A protein and the small-molecule ligand that binds it are described below.
Small molecule (SMILES): C[C@]12CCC(=O)C=C1CC[C@@H]1[C@@H]2CC[C@]2(C)C(=O)CC[C@@H]12

Binding-site contacts:
Ligand atom C16 contacts residue LEU477 of chain 1.A at 3.8 Å (hydrophobic).
Ligand atom C17 contacts residue MET374 of chain 1.A at 3.6 Å (hydrophobic).
Ligand atom O1 contacts residue TRP224 of chain 1.A at 3.6 Å.
Ligand atom C16 contacts residue MET374 of chain 1.A at 4.0 Å (hydrophobic).
Ligand atom C6 contacts residue THR310 of chain 1.A at 3.8 Å.
Ligand atom C19 contacts residue HEM1 of chain 1.B at 3.5 Å.
Ligand atom C1 contacts residue TRP224 of chain 1.A at 4.1 Å (hydrophobic).
Ligand atom C3 contacts residue TRP224 of chain 1.A at 3.8 Å (hydrophobic).
Ligand atom O2 contacts residue MET374 of chain 1.A at 2.8 Å (h-bond).
Ligand atom O1 contacts residue ILE305 of chain 1.A at 3.9 Å.
Ligand atom C4 contacts residue THR310 of chain 1.A at 3.7 Å.
Ligand atom C18 contacts residue HEM1 of chain 1.B at 3.7 Å.
Ligand atom C1 contacts residue ILE133 of chain 1.A at 3.9 Å (hydrophobic).
Ligand atom C17 contacts residue PHE134 of chain 1.A at 4.0 Å (hydrophobic).
Ligand atom C17 contacts residue VAL373 of chain 1.A at 4.1 Å (hydrophobic).
Ligand atom C15 contacts residue LEU477 of chain 1.A at 3.5 Å (hydrophobic).
Ligand atom C4 contacts residue ASP309 of chain 1.A at 3.6 Å.
Ligand atom C7 contacts residue LEU477 of chain 1.A at 3.8 Å (hydrophobic).
Ligand atom C12 contacts residue ARG115 of chain 1.A at 3.8 Å.
Ligand atom O1 contacts residue ASP309 of chain 1.A at 2.7 Å (salt-bridge).
Ligand atom C15 contacts residue LEU372 of chain 1.A at 3.6 Å (hydrophobic).
Ligand atom C4 contacts residue TRP224 of chain 1.A at 3.9 Å (hydrophobic).
Ligand atom C3 contacts residue ASP309 of chain 1.A at 3.7 Å.
Ligand atom C2 contacts residue ILE133 of chain 1.A at 4.1 Å (hydrophobic).
Ligand atom C19 contacts residue THR310 of chain 1.A at 3.6 Å.
Ligand atom C11 contacts residue HEM1 of chain 1.B at 3.6 Å.
Ligand atom C3 contacts residue ALA306 of chain 1.A at 4.0 Å (hydrophobic).
Ligand atom O2 contacts residue VAL373 of chain 1.A at 3.8 Å.
Ligand atom C18 contacts residue VAL370 of chain 1.A at 3.4 Å (hydrophobic).
Ligand atom C18 contacts residue LEU372 of chain 1.A at 3.5 Å (hydrophobic).
Ligand atom O2 contacts residue PHE134 of chain 1.A at 4.0 Å.
Ligand atom C5 contacts residue THR310 of chain 1.A at 3.6 Å.
Ligand atom C5 contacts residue TRP224 of chain 1.A at 4.1 Å (hydrophobic).
Ligand atom C16 contacts residue LEU372 of chain 1.A at 3.5 Å (hydrophobic).
Ligand atom C17 contacts residue LEU372 of chain 1.A at 3.9 Å (hydrophobic).
Ligand atom O2 contacts residue ARG115 of chain 1.A at 3.4 Å (salt-bridge).
Ligand atom C12 contacts residue ILE133 of chain 1.A at 4.0 Å (hydrophobic).
Ligand atom C2 contacts residue ALA306 of chain 1.A at 4.0 Å (hydrophobic).
Ligand atom C11 contacts residue ILE133 of chain 1.A at 3.8 Å (hydrophobic).
Ligand atom O1 contacts residue ALA306 of chain 1.A at 3.5 Å.

Sequence of chain 1.A:
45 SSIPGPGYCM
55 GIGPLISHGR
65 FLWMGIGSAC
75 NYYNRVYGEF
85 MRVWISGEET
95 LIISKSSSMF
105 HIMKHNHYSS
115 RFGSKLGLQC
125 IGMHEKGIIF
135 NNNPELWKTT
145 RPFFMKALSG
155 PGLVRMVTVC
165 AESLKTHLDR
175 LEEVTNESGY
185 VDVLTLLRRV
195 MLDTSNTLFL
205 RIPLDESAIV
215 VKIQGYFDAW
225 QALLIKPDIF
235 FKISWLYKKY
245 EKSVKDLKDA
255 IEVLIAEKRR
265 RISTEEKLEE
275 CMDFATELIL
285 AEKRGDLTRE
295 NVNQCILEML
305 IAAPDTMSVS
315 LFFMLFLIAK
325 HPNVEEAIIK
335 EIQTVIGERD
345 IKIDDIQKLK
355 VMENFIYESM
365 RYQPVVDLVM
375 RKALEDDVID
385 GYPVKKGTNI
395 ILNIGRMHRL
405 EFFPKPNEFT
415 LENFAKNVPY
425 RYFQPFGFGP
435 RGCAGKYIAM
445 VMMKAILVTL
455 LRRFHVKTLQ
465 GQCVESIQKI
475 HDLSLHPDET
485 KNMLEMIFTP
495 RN